Sequence of chain 1.A:
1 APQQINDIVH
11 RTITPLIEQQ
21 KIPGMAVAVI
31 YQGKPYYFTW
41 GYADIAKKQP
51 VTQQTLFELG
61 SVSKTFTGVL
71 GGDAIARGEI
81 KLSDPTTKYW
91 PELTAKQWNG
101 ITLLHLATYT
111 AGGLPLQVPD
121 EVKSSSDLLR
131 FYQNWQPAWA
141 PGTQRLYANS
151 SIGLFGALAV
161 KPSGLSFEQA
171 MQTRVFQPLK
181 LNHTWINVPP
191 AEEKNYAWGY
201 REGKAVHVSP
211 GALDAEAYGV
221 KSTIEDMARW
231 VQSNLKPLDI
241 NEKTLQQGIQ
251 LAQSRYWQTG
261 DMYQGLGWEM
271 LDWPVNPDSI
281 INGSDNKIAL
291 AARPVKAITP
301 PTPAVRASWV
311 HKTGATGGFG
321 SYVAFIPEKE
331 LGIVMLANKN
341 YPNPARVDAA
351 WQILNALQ

A protein and the small-molecule ligand that binds it are described below.
Small molecule (SMILES): Cc1onc(-c2ccccc2Cl)c1C(=O)NCC(=O)O

Binding-site contacts:
Ligand atom N05 contacts residue ASN149 of chain 1.A at 3.1 Å (h-bond).
Ligand atom C08 contacts residue THR316 of chain 1.A at 4.3 Å.
Ligand atom C18 contacts residue THR316 of chain 1.A at 3.7 Å.
Ligand atom C09 contacts residue TYR218 of chain 1.A at 3.5 Å (hydrophobic).
Ligand atom O19 contacts residue GLY317 of chain 1.A at 3.6 Å.
Ligand atom C18 contacts residue GLY317 of chain 1.A at 3.4 Å.
Ligand atom N05 contacts residue LYS64 of chain 1.A at 4.1 Å.
Ligand atom C07 contacts residue ASN149 of chain 1.A at 3.9 Å.
Ligand atom C02 contacts residue SER61 of chain 1.A at 3.7 Å.
Ligand atom C07 contacts residue ALA315 of chain 1.A at 4.0 Å (hydrophobic).
Ligand atom C01 contacts residue TYR147 of chain 1.A at 4.2 Å (hydrophobic).
Ligand atom C14 contacts residue ALA315 of chain 1.A at 4.0 Å (hydrophobic).
Ligand atom C12 contacts residue ASN149 of chain 1.A at 3.8 Å.
Ligand atom C04 contacts residue ALA315 of chain 1.A at 4.0 Å (hydrophobic).
Ligand atom CL1 contacts residue GLN117 of chain 1.A at 3.6 Å.
Ligand atom O15 contacts residue ALA315 of chain 1.A at 4.3 Å.
Ligand atom C17 contacts residue ASN340 of chain 1.A at 4.0 Å.
Ligand atom CL1 contacts residue ASN149 of chain 1.A at 3.7 Å.
Ligand atom O19 contacts residue THR316 of chain 1.A at 4.0 Å.
Ligand atom N16 contacts residue THR316 of chain 1.A at 4.1 Å.
Ligand atom N16 contacts residue ALA315 of chain 1.A at 3.6 Å (h-bond).
Ligand atom O06 contacts residue TYR147 of chain 1.A at 3.6 Å.
Ligand atom C08 contacts residue TYR218 of chain 1.A at 3.8 Å (hydrophobic).
Ligand atom O20 contacts residue THR316 of chain 1.A at 4.1 Å.
Ligand atom N05 contacts residue SER61 of chain 1.A at 3.2 Å (h-bond).
Ligand atom C03 contacts residue ALA315 of chain 1.A at 4.0 Å (hydrophobic).
Ligand atom C04 contacts residue SER61 of chain 1.A at 4.0 Å.
Ligand atom CL1 contacts residue LEU116 of chain 1.A at 4.2 Å.
Ligand atom C04 contacts residue ASN149 of chain 1.A at 3.8 Å.
Ligand atom O06 contacts residue LEU116 of chain 1.A at 4.2 Å.
Ligand atom C17 contacts residue GLY317 of chain 1.A at 3.9 Å.
Ligand atom O06 contacts residue ASN149 of chain 1.A at 4.0 Å.
Ligand atom O06 contacts residue SER61 of chain 1.A at 2.9 Å (h-bond).
Ligand atom O20 contacts residue GLY317 of chain 1.A at 3.3 Å.
Ligand atom O06 contacts residue LYS64 of chain 1.A at 4.2 Å.
Ligand atom C10 contacts residue TYR218 of chain 1.A at 3.8 Å (hydrophobic).
Ligand atom C17 contacts residue THR316 of chain 1.A at 3.6 Å.
Ligand atom C08 contacts residue ALA315 of chain 1.A at 3.2 Å (hydrophobic).
Ligand atom C09 contacts residue ALA315 of chain 1.A at 4.1 Å (hydrophobic).
Ligand atom C09 contacts residue THR316 of chain 1.A at 4.3 Å.